This small molecule binds to this protein.
Small molecule (SMILES): CC[C@H]1COC(c2ccc(OCCCCCCCc3cc(C)no3)cc2)=N1

Binding-site contacts:
Ligand atom CM2 contacts residue LEU116 of chain 2.A at 3.6 Å (hydrophobic).
Ligand atom C4 contacts residue TYR152 of chain 2.A at 3.9 Å (hydrophobic).
Ligand atom C4A contacts residue ASN219 of chain 2.A at 3.9 Å.
Ligand atom C2B contacts residue MET221 of chain 2.A at 3.6 Å (hydrophobic).
Ligand atom C3C contacts residue VAL188 of chain 2.A at 3.2 Å (hydrophobic).
Ligand atom C2C contacts residue TYR152 of chain 2.A at 4.0 Å (hydrophobic).
Ligand atom N2 contacts residue PRO174 of chain 2.A at 3.9 Å.
Ligand atom C5C contacts residue ILE104 of chain 2.A at 4.0 Å (hydrophobic).
Ligand atom C1B contacts residue MET221 of chain 2.A at 3.7 Å (hydrophobic).
Ligand atom O1 contacts residue ALA24 of chain 2.C at 3.6 Å.
Ligand atom C4C contacts residue VAL188 of chain 2.A at 3.9 Å (hydrophobic).
Ligand atom C3 contacts residue PRO174 of chain 2.A at 3.8 Å (hydrophobic).
Ligand atom C7C contacts residue TYR128 of chain 2.A at 3.7 Å (hydrophobic).
Ligand atom C5C contacts residue TYR128 of chain 2.A at 3.6 Å (hydrophobic).
Ligand atom O1 contacts residue PHE186 of chain 2.A at 3.7 Å.
Ligand atom C5 contacts residue MET224 of chain 2.A at 4.0 Å (hydrophobic).
Ligand atom C31 contacts residue VAL176 of chain 2.A at 3.3 Å (hydrophobic).
Ligand atom C1C contacts residue MET224 of chain 2.A at 3.4 Å (hydrophobic).
Ligand atom N2 contacts residue PHE186 of chain 2.A at 3.9 Å.
Ligand atom C31 contacts residue ALA150 of chain 2.A at 3.8 Å (hydrophobic).
Ligand atom C5B contacts residue TYR197 of chain 2.A at 3.7 Å (hydrophobic).
Ligand atom C6C contacts residue VAL191 of chain 2.A at 3.5 Å (hydrophobic).
Ligand atom C5A contacts residue CYS199 of chain 2.A at 3.9 Å (hydrophobic).
Ligand atom C4 contacts residue MET224 of chain 2.A at 4.0 Å (hydrophobic).
Ligand atom C4A contacts residue ASN198 of chain 2.A at 4.0 Å.
Ligand atom O1B contacts residue MET221 of chain 2.A at 3.7 Å.
Ligand atom C3 contacts residue PHE186 of chain 2.A at 3.8 Å (hydrophobic).
Ligand atom C4 contacts residue PHE186 of chain 2.A at 3.5 Å (hydrophobic).
Ligand atom C2C contacts residue VAL188 of chain 2.A at 3.4 Å (hydrophobic).
Ligand atom C5 contacts residue TYR152 of chain 2.A at 3.8 Å (hydrophobic).
Ligand atom O1 contacts residue TYR152 of chain 2.A at 4.0 Å.
Ligand atom C31 contacts residue SER175 of chain 2.A at 3.6 Å.
Ligand atom C6B contacts residue TYR197 of chain 2.A at 3.5 Å (hydrophobic).
Ligand atom C5B contacts residue LEU106 of chain 2.A at 4.0 Å (hydrophobic).
Ligand atom N2 contacts residue ALA24 of chain 2.C at 3.3 Å.
Ligand atom C4A contacts residue ILE215 of chain 2.A at 3.9 Å (hydrophobic).
Ligand atom C5 contacts residue PHE186 of chain 2.A at 3.7 Å (hydrophobic).
Ligand atom O1 contacts residue VAL188 of chain 2.A at 3.8 Å.
Ligand atom C31 contacts residue PRO174 of chain 2.A at 3.4 Å (hydrophobic).
Ligand atom N3A contacts residue ASN219 of chain 2.A at 3.8 Å.

Sequence of chain 2.A:
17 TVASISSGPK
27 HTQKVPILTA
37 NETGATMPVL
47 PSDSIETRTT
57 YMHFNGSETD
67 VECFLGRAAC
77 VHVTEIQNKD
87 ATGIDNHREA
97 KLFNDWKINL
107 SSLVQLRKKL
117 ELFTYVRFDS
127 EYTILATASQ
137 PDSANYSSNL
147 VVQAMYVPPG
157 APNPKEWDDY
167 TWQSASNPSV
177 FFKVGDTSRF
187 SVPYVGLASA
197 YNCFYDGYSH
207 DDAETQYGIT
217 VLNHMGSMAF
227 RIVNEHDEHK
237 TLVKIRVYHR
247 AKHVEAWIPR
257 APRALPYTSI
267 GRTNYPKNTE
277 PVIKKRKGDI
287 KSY

Sequence of chain 2.C:
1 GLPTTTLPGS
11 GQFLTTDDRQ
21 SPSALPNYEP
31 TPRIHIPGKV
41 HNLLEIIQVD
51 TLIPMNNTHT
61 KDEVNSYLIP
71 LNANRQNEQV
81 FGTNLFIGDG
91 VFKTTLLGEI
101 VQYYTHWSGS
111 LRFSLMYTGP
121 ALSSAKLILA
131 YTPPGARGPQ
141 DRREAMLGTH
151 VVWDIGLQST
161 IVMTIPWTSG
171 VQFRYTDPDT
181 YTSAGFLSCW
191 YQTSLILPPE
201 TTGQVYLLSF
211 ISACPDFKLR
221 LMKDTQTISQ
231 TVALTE